Binding-site contacts:
Ligand atom O2 contacts residue VAL117 of chain 1.B at 3.6 Å.
Ligand atom O3 contacts residue GLN94 of chain 1.B at 3.4 Å (h-bond).
Ligand atom S2 contacts residue VAL117 of chain 1.B at 4.0 Å.
Ligand atom C3 contacts residue PE81 of chain 1.H at 4.0 Å.
Ligand atom N3 contacts residue THR181 of chain 1.B at 3.6 Å (h-bond).
Ligand atom C1 contacts residue THR181 of chain 1.B at 4.1 Å.
Ligand atom S2 contacts residue LEU180 of chain 1.B at 4.0 Å.
Ligand atom O2 contacts residue HIS115 of chain 1.B at 3.7 Å.
Ligand atom O3 contacts residue PE81 of chain 1.H at 3.4 Å.
Ligand atom N1 contacts residue THR181 of chain 1.B at 2.8 Å (h-bond).
Ligand atom C2 contacts residue THR182 of chain 1.B at 3.8 Å.
Ligand atom O1 contacts residue LEU180 of chain 1.B at 3.4 Å.
Ligand atom C2 contacts residue LEU180 of chain 1.B at 4.1 Å (hydrophobic).
Ligand atom C1 contacts residue LEU180 of chain 1.B at 3.9 Å (hydrophobic).
Ligand atom C1 contacts residue ZN1 of chain 1.F at 4.2 Å.
Ligand atom S1 contacts residue HIS96 of chain 1.B at 3.8 Å.
Ligand atom O2 contacts residue VAL127 of chain 1.B at 4.0 Å.
Ligand atom O2 contacts residue ZN1 of chain 1.F at 3.1 Å.
Ligand atom O2 contacts residue HIS96 of chain 1.B at 3.0 Å.
Ligand atom S1 contacts residue ZN1 of chain 1.F at 3.1 Å.
Ligand atom O1 contacts residue SER179 of chain 1.B at 4.1 Å.
Ligand atom O3 contacts residue VAL117 of chain 1.B at 4.0 Å.
Ligand atom N3 contacts residue LEU180 of chain 1.B at 3.6 Å.
Ligand atom S1 contacts residue THR181 of chain 1.B at 3.8 Å.
Ligand atom C4 contacts residue PE81 of chain 1.H at 4.2 Å.
Ligand atom S2 contacts residue HIS96 of chain 1.B at 3.9 Å.
Ligand atom O1 contacts residue THR181 of chain 1.B at 2.9 Å (h-bond).
Ligand atom N1 contacts residue HIS98 of chain 1.B at 3.4 Å (h-bond).
Ligand atom N2 contacts residue THR182 of chain 1.B at 2.7 Å (h-bond).
Ligand atom N1 contacts residue HIS96 of chain 1.B at 3.2 Å (h-bond).
Ligand atom O1 contacts residue TRP191 of chain 1.B at 3.5 Å.
Ligand atom N1 contacts residue ZN1 of chain 1.F at 2.0 Å.
Ligand atom N1 contacts residue HIS115 of chain 1.B at 3.4 Å (h-bond).
Ligand atom S1 contacts residue HIS115 of chain 1.B at 4.1 Å.
Ligand atom O1 contacts residue ZN1 of chain 1.F at 4.1 Å.
Ligand atom C3 contacts residue GLN94 of chain 1.B at 4.1 Å.
Ligand atom C1 contacts residue HIS96 of chain 1.B at 4.2 Å.
Ligand atom N2 contacts residue LEU180 of chain 1.B at 3.8 Å.
Ligand atom N1 contacts residue GLU102 of chain 1.B at 3.9 Å.
Ligand atom N3 contacts residue THR182 of chain 1.B at 3.2 Å (h-bond).

Sequence of chain 1.B:
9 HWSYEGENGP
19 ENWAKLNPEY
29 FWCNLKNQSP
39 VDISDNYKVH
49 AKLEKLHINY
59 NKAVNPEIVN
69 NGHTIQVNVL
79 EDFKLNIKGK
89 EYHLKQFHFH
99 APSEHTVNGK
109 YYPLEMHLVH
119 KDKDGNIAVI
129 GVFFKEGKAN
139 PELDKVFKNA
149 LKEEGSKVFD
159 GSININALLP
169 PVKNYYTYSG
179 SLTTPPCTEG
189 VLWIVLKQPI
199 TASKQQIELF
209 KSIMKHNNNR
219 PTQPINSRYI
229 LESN

This protein binds this small molecule.
Small molecule (SMILES): CC(=O)Nc1nnc(S(N)(=O)=O)s1